Sequence of chain 2.K:
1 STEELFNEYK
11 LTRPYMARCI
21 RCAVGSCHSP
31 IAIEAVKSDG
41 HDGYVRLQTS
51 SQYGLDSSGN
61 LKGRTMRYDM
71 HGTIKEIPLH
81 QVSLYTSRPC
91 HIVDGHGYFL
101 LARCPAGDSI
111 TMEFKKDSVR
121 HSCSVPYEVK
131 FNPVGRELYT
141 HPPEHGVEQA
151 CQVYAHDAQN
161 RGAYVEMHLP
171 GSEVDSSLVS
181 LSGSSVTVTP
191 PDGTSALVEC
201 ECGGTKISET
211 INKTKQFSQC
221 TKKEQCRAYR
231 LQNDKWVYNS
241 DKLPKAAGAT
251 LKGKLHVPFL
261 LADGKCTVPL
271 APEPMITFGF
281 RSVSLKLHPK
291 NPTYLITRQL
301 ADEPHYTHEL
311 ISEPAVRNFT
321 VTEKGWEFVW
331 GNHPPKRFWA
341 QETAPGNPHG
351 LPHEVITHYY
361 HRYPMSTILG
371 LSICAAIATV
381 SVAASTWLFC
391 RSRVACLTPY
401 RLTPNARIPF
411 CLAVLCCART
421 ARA

A protein and the small-molecule ligand that binds it are described below.
Small molecule (SMILES): CC(=O)N[C@@H]1[C@@H](O)[C@H](O)[C@@H](CO)O[C@H]1O

Binding-site contacts:
Ligand atom O5 contacts residue ASN212 of chain 2.K at 2.4 Å (h-bond).
Ligand atom C7 contacts residue ASN212 of chain 2.K at 3.7 Å.
Ligand atom N2 contacts residue ILE211 of chain 2.K at 4.0 Å.
Ligand atom C1 contacts residue ASN212 of chain 2.K at 1.4 Å.
Ligand atom O7 contacts residue ASN212 of chain 2.K at 4.1 Å.
Ligand atom N2 contacts residue ASN212 of chain 2.K at 2.9 Å (h-bond).
Ligand atom C3 contacts residue ASN212 of chain 2.K at 3.8 Å.
Ligand atom C1 contacts residue ILE211 of chain 2.K at 4.2 Å (hydrophobic).
Ligand atom C2 contacts residue ASN212 of chain 2.K at 2.5 Å.
Ligand atom C5 contacts residue ASN212 of chain 2.K at 3.7 Å.
Ligand atom C4 contacts residue ASN212 of chain 2.K at 4.2 Å.